The small molecule below binds the protein below.
Small molecule (SMILES): Nc1ncnc2c1ncn2[C@@H]1O[C@H](CO[P](=O)(O)O[P](=O)(O)CP(=O)(O)O)[C@@H](O)[C@H]1O

Binding-site contacts:
Ligand atom PB contacts residue LYS41 of chain 1.A at 3.9 Å.
Ligand atom N6 contacts residue GLU90 of chain 1.A at 3.0 Å (salt-bridge).
Ligand atom O3A contacts residue GLY21 of chain 1.A at 3.7 Å.
Ligand atom C8 contacts residue VAL26 of chain 1.A at 3.7 Å (hydrophobic).
Ligand atom C6 contacts residue GLU90 of chain 1.A at 4.0 Å.
Ligand atom C5 contacts residue LEU142 of chain 1.A at 3.7 Å (hydrophobic).
Ligand atom C3B contacts residue GLY21 of chain 1.A at 4.1 Å.
Ligand atom O1A contacts residue LYS41 of chain 1.A at 2.6 Å (salt-bridge).
Ligand atom O4' contacts residue LEU18 of chain 1.A at 3.6 Å.
Ligand atom C5' contacts residue LYS20 of chain 1.A at 3.4 Å.
Ligand atom C6 contacts residue ALA92 of chain 1.A at 4.0 Å (hydrophobic).
Ligand atom O3A contacts residue LYS41 of chain 1.A at 3.3 Å (salt-bridge).
Ligand atom C2 contacts residue LEU18 of chain 1.A at 3.9 Å (hydrophobic).
Ligand atom O1B contacts residue GLY21 of chain 1.A at 3.3 Å.
Ligand atom N1 contacts residue TYR91 of chain 1.A at 4.0 Å.
Ligand atom N7 contacts residue VAL26 of chain 1.A at 4.0 Å.
Ligand atom C6 contacts residue LEU142 of chain 1.A at 3.7 Å (hydrophobic).
Ligand atom PA contacts residue LYS41 of chain 1.A at 3.5 Å.
Ligand atom O2B contacts residue LYS41 of chain 1.A at 3.4 Å (salt-bridge).
Ligand atom O1B contacts residue LYS22 of chain 1.A at 3.2 Å (salt-bridge).
Ligand atom O4' contacts residue VAL26 of chain 1.A at 3.9 Å.
Ligand atom O4' contacts residue GLY19 of chain 1.A at 3.9 Å.
Ligand atom C4 contacts residue LEU142 of chain 1.A at 4.1 Å (hydrophobic).
Ligand atom O2G contacts residue LYS22 of chain 1.A at 3.9 Å.
Ligand atom N6 contacts residue ALA39 of chain 1.A at 3.8 Å.
Ligand atom C2' contacts residue THR96 of chain 1.A at 4.0 Å.
Ligand atom PB contacts residue GLY21 of chain 1.A at 3.8 Å.
Ligand atom O2G contacts residue ASP153 of chain 1.A at 3.8 Å.
Ligand atom PG contacts residue LYS22 of chain 1.A at 4.0 Å.
Ligand atom C2 contacts residue ALA92 of chain 1.A at 3.3 Å (hydrophobic).
Ligand atom N1 contacts residue LEU142 of chain 1.A at 4.1 Å.
Ligand atom C6 contacts residue ALA39 of chain 1.A at 4.1 Å (hydrophobic).
Ligand atom C1' contacts residue LEU18 of chain 1.A at 3.7 Å (hydrophobic).
Ligand atom O3G contacts residue LYS22 of chain 1.A at 2.9 Å (salt-bridge).
Ligand atom N6 contacts residue LEU73 of chain 1.A at 3.7 Å.
Ligand atom O5' contacts residue VAL26 of chain 1.A at 3.5 Å.
Ligand atom N1 contacts residue ALA92 of chain 1.A at 3.1 Å (h-bond).
Ligand atom O3' contacts residue THR96 of chain 1.A at 4.0 Å.
Ligand atom N7 contacts residue LEU142 of chain 1.A at 4.1 Å.
Ligand atom O2' contacts residue THR96 of chain 1.A at 3.5 Å.

Sequence of chain 1.A:
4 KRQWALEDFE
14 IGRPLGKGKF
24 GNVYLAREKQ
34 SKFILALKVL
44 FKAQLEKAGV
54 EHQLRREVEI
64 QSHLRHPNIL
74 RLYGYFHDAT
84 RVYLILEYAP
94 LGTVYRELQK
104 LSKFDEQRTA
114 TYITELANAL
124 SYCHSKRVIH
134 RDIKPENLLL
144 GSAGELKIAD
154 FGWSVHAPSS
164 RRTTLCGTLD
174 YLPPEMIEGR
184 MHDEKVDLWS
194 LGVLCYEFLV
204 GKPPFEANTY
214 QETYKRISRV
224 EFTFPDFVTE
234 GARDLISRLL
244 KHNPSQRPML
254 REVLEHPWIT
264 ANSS